Binding-site contacts:
Ligand atom C25 contacts residue SER81 of chain 2.A at 3.4 Å.
Ligand atom C21 contacts residue PHE113 of chain 2.A at 3.6 Å (hydrophobic).
Ligand atom O26 contacts residue SER81 of chain 2.A at 3.0 Å (h-bond).
Ligand atom C18 contacts residue ASP36 of chain 2.A at 3.1 Å.
Ligand atom N1 contacts residue ASN78 of chain 2.A at 3.4 Å (h-bond).
Ligand atom C6 contacts residue TYR194 of chain 2.A at 3.5 Å (hydrophobic).
Ligand atom C34 contacts residue SER81 of chain 2.A at 3.1 Å.
Ligand atom C15 contacts residue GLY38 of chain 2.A at 3.5 Å.
Ligand atom C15 contacts residue ASP36 of chain 2.A at 3.3 Å.
Ligand atom C15 contacts residue ASP216 of chain 2.A at 3.5 Å.
Ligand atom C9 contacts residue THR219 of chain 2.A at 3.6 Å.
Ligand atom O2 contacts residue VAL80 of chain 2.A at 3.0 Å (h-bond).
Ligand atom O14 contacts residue ASP36 of chain 2.A at 2.6 Å (salt-bridge).
Ligand atom C22 contacts residue PHE113 of chain 2.A at 3.6 Å (hydrophobic).
Ligand atom C25 contacts residue VAL80 of chain 2.A at 3.6 Å (hydrophobic).
Ligand atom C26 contacts residue TYR194 of chain 2.A at 3.7 Å (hydrophobic).
Ligand atom C21 contacts residue SER81 of chain 2.A at 3.7 Å.
Ligand atom C10 contacts residue PHE243 of chain 1.A at 3.4 Å (hydrophobic).
Ligand atom C30 contacts residue ASN78 of chain 2.A at 3.4 Å.
Ligand atom C21 contacts residue ILE125 of chain 2.A at 3.4 Å (hydrophobic).
Ligand atom O1 contacts residue GLY218 of chain 2.A at 3.6 Å.
Ligand atom O2 contacts residue TYR79 of chain 2.A at 3.1 Å.
Ligand atom C2 contacts residue PRO242 of chain 1.A at 3.3 Å (hydrophobic).
Ligand atom C12 contacts residue ASP216 of chain 2.A at 3.2 Å.
Ligand atom C26 contacts residue GLY38 of chain 2.A at 3.3 Å.
Ligand atom C14 contacts residue SER220 of chain 2.A at 3.6 Å.
Ligand atom C24 contacts residue GLY218 of chain 2.A at 3.7 Å.
Ligand atom C20 contacts residue ILE125 of chain 2.A at 3.5 Å (hydrophobic).
Ligand atom C10 contacts residue THR219 of chain 2.A at 3.6 Å.
Ligand atom C9 contacts residue PHE243 of chain 1.A at 3.6 Å (hydrophobic).
Ligand atom O26 contacts residue VAL80 of chain 2.A at 3.2 Å.
Ligand atom O1 contacts residue THR219 of chain 2.A at 3.7 Å.
Ligand atom O14 contacts residue ASP216 of chain 2.A at 2.5 Å (salt-bridge).
Ligand atom C20 contacts residue TYR79 of chain 2.A at 3.3 Å (hydrophobic).
Ligand atom C34 contacts residue VAL80 of chain 2.A at 3.6 Å (hydrophobic).
Ligand atom C12 contacts residue GLY38 of chain 2.A at 3.5 Å.
Ligand atom C3 contacts residue THR219 of chain 2.A at 3.5 Å.
Ligand atom C8 contacts residue THR219 of chain 2.A at 3.7 Å.
Ligand atom C27 contacts residue LEU133 of chain 2.A at 3.7 Å (hydrophobic).
Ligand atom N3 contacts residue GLY38 of chain 2.A at 3.2 Å (h-bond).

Sequence of chain 1.A:
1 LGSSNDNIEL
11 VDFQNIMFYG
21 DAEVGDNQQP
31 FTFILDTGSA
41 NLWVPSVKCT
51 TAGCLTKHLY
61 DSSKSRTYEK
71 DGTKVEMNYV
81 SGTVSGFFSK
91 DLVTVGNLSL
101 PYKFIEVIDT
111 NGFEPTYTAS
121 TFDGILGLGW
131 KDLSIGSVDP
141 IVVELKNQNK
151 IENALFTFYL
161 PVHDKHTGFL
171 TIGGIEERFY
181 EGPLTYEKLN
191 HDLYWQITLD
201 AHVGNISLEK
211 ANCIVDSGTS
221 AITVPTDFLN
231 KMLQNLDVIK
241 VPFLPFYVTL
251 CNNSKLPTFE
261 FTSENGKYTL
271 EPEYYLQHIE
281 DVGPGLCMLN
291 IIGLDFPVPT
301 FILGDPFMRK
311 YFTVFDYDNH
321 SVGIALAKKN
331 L

Sequence of chain 2.A:
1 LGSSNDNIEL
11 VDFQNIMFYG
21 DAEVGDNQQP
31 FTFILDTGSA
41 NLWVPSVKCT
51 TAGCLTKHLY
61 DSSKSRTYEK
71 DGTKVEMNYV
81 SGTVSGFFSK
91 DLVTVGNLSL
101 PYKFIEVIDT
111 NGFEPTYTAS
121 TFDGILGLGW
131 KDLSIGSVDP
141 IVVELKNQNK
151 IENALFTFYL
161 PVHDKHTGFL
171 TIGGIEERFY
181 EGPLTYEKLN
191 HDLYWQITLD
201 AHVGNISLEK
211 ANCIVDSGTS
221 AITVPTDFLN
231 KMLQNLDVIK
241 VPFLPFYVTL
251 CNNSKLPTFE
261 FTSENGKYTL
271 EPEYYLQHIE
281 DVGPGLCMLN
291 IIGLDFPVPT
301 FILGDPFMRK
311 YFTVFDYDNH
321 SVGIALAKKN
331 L

The small molecule below binds the protein below.
Small molecule (SMILES): Cc1cccc(C)c1OCC(=O)N[C@@H](Cc1ccccc1)[C@@H](O)C[C@H](CC(C)C)NC(=O)c1cccc(N)c1